Sequence of chain 1.A:
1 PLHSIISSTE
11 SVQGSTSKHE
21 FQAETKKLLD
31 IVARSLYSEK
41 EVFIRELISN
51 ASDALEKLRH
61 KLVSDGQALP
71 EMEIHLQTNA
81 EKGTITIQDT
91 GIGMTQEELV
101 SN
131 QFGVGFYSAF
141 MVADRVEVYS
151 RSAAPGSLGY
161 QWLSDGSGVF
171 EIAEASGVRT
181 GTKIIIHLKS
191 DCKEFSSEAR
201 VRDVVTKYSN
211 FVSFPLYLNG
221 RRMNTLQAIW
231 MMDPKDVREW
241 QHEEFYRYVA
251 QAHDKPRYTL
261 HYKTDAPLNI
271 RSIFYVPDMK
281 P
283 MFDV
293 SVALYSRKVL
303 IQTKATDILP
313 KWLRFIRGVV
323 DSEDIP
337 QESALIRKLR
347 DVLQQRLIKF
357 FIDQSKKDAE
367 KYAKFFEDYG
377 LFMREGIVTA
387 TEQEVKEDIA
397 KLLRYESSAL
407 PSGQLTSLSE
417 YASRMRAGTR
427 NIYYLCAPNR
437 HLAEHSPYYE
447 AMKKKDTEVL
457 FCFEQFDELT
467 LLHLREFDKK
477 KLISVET

The small molecule below binds the protein below.
Small molecule (SMILES): COc1ccc2cn(C(=O)c3cc(C(=O)n4cc5cccc(F)c5c4)ccc3O)cc2c1

Binding-site contacts:
Ligand atom C32 contacts residue MET448 of chain 1.A at 3.6 Å (hydrophobic).
Ligand atom C06 contacts residue THR483 of chain 1.A at 3.4 Å.
Ligand atom C02 contacts residue TYR444 of chain 1.A at 4.1 Å (hydrophobic).
Ligand atom C08 contacts residue TYR444 of chain 1.A at 4.1 Å (hydrophobic).
Ligand atom C23 contacts residue TYR444 of chain 1.A at 4.4 Å (hydrophobic).
Ligand atom C24 contacts residue TYR444 of chain 1.A at 3.8 Å (hydrophobic).
Ligand atom C20 contacts residue THR483 of chain 1.A at 4.5 Å.
Ligand atom C25 contacts residue TYR444 of chain 1.A at 3.5 Å (hydrophobic).
Ligand atom C29 contacts residue TYR444 of chain 1.A at 3.9 Å (hydrophobic).
Ligand atom C29 contacts residue VAL481 of chain 1.A at 3.6 Å (hydrophobic).
Ligand atom C16 contacts residue THR483 of chain 1.A at 3.9 Å.
Ligand atom C01 contacts residue THR483 of chain 1.A at 3.7 Å.
Ligand atom N10 contacts residue TYR444 of chain 1.A at 3.8 Å.
Ligand atom N10 contacts residue THR483 of chain 1.A at 4.4 Å.
Ligand atom N13 contacts residue THR483 of chain 1.A at 4.5 Å.
Ligand atom C17 contacts residue THR483 of chain 1.A at 3.3 Å.
Ligand atom O09 contacts residue TYR444 of chain 1.A at 4.1 Å.
Ligand atom O07 contacts residue TYR444 of chain 1.A at 3.2 Å (h-bond).
Ligand atom C05 contacts residue THR483 of chain 1.A at 4.5 Å.
Ligand atom C21 contacts residue THR483 of chain 1.A at 3.8 Å.
Ligand atom O09 contacts residue THR483 of chain 1.A at 2.6 Å (h-bond).
Ligand atom C32 contacts residue TYR444 of chain 1.A at 4.4 Å (hydrophobic).
Ligand atom O09 contacts residue GLU482 of chain 1.A at 4.2 Å.
Ligand atom C22 contacts residue TYR444 of chain 1.A at 4.3 Å (hydrophobic).
Ligand atom C08 contacts residue THR483 of chain 1.A at 3.4 Å.
Ligand atom C25 contacts residue VAL481 of chain 1.A at 3.3 Å (hydrophobic).
Ligand atom C24 contacts residue VAL481 of chain 1.A at 3.8 Å (hydrophobic).